The small molecule below binds the protein below.
Small molecule (SMILES): O=c1[nH]ccc2cc(-c3ccccc3CO)ccc12

Sequence of chain 1.A:
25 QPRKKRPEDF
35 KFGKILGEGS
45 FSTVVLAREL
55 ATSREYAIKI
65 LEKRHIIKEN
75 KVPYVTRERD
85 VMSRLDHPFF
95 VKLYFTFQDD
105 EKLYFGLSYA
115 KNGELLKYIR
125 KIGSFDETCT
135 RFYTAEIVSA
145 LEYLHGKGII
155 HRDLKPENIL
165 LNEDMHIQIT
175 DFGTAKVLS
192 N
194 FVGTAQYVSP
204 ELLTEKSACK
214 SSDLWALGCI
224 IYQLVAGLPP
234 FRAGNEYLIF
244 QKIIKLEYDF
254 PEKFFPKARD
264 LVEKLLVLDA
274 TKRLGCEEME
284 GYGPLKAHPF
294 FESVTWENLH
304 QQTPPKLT

Binding-site contacts:
Ligand atom C5 contacts residue GLU42 of chain 1.A at 3.3 Å.
Ligand atom C9 contacts residue LEU40 of chain 1.A at 3.8 Å (hydrophobic).
Ligand atom N1 contacts residue ALA61 of chain 1.A at 3.5 Å.
Ligand atom C13 contacts residue LEU111 of chain 1.A at 4.0 Å (hydrophobic).
Ligand atom C13 contacts residue SER112 of chain 1.A at 3.4 Å.
Ligand atom C1 contacts residue GLU118 of chain 1.A at 3.2 Å.
Ligand atom O2 contacts residue LEU40 of chain 1.A at 4.1 Å.
Ligand atom C10 contacts residue LEU40 of chain 1.A at 3.9 Å (hydrophobic).
Ligand atom C15 contacts residue LEU164 of chain 1.A at 3.7 Å (hydrophobic).
Ligand atom O1 contacts residue GLU118 of chain 1.A at 2.9 Å (salt-bridge).
Ligand atom C12 contacts residue ALA114 of chain 1.A at 3.7 Å (hydrophobic).
Ligand atom C7 contacts residue GLY41 of chain 1.A at 3.9 Å.
Ligand atom C12 contacts residue ALA61 of chain 1.A at 3.6 Å (hydrophobic).
Ligand atom C6 contacts residue GLU42 of chain 1.A at 4.1 Å.
Ligand atom O2 contacts residue ALA61 of chain 1.A at 3.7 Å.
Ligand atom C1 contacts residue GLU161 of chain 1.A at 3.9 Å.
Ligand atom N1 contacts residue SER112 of chain 1.A at 2.6 Å (h-bond).
Ligand atom C14 contacts residue LEU164 of chain 1.A at 4.1 Å (hydrophobic).
Ligand atom C4 contacts residue GLY41 of chain 1.A at 4.0 Å.
Ligand atom C12 contacts residue LEU164 of chain 1.A at 3.7 Å (hydrophobic).
Ligand atom N1 contacts residue ALA114 of chain 1.A at 4.0 Å.
Ligand atom C4 contacts residue GLY43 of chain 1.A at 4.1 Å.
Ligand atom C13 contacts residue VAL95 of chain 1.A at 3.8 Å (hydrophobic).
Ligand atom O1 contacts residue LEU40 of chain 1.A at 4.1 Å.
Ligand atom C6 contacts residue GLY41 of chain 1.A at 3.5 Å.
Ligand atom C6 contacts residue VAL48 of chain 1.A at 3.7 Å (hydrophobic).
Ligand atom O2 contacts residue TYR113 of chain 1.A at 3.6 Å.
Ligand atom C11 contacts residue LEU164 of chain 1.A at 3.5 Å (hydrophobic).
Ligand atom C13 contacts residue THR174 of chain 1.A at 3.9 Å.
Ligand atom C14 contacts residue THR174 of chain 1.A at 3.4 Å.
Ligand atom C4 contacts residue GLU42 of chain 1.A at 3.5 Å.
Ligand atom O2 contacts residue SER112 of chain 1.A at 3.6 Å.
Ligand atom C5 contacts residue GLY41 of chain 1.A at 3.4 Å.
Ligand atom C10 contacts residue LEU164 of chain 1.A at 3.9 Å (hydrophobic).
Ligand atom O2 contacts residue ALA114 of chain 1.A at 2.9 Å (h-bond).
Ligand atom C5 contacts residue GLY43 of chain 1.A at 3.6 Å.
Ligand atom C13 contacts residue ALA61 of chain 1.A at 4.1 Å (hydrophobic).
Ligand atom N1 contacts residue LEU164 of chain 1.A at 4.1 Å.
Ligand atom C12 contacts residue SER112 of chain 1.A at 3.5 Å.
Ligand atom C16 contacts residue VAL48 of chain 1.A at 4.0 Å (hydrophobic).